Binding-site contacts:
Ligand atom O5 contacts residue THR254 of chain 1.D at 4.0 Å.
Ligand atom C7 contacts residue ASN252 of chain 1.D at 3.8 Å.
Ligand atom C8 contacts residue ASN252 of chain 1.D at 4.3 Å.
Ligand atom C5 contacts residue THR254 of chain 1.D at 4.5 Å.
Ligand atom O7 contacts residue ASN252 of chain 1.D at 4.2 Å.
Ligand atom C3 contacts residue ASN252 of chain 1.D at 4.3 Å.
Ligand atom C2 contacts residue ASN252 of chain 1.D at 3.0 Å.
Ligand atom O6 contacts residue GLN256 of chain 1.D at 3.7 Å.
Ligand atom C2 contacts residue THR254 of chain 1.D at 4.3 Å.
Ligand atom N2 contacts residue ASN252 of chain 1.D at 3.4 Å.
Ligand atom C5 contacts residue ASN252 of chain 1.D at 3.6 Å.
Ligand atom O6 contacts residue ASN252 of chain 1.D at 4.0 Å.
Ligand atom C8 contacts residue ARG253 of chain 1.D at 4.3 Å.
Ligand atom O5 contacts residue ASN252 of chain 1.D at 2.2 Å (h-bond).
Ligand atom C1 contacts residue THR254 of chain 1.D at 3.6 Å.
Ligand atom C1 contacts residue ASN252 of chain 1.D at 2.1 Å.
Ligand atom C4 contacts residue ASN252 of chain 1.D at 4.3 Å.
Ligand atom N2 contacts residue THR254 of chain 1.D at 4.2 Å.
Ligand atom C6 contacts residue ASN252 of chain 1.D at 4.4 Å.
Ligand atom C6 contacts residue GLN256 of chain 1.D at 4.3 Å.

Sequence of chain 1.D:
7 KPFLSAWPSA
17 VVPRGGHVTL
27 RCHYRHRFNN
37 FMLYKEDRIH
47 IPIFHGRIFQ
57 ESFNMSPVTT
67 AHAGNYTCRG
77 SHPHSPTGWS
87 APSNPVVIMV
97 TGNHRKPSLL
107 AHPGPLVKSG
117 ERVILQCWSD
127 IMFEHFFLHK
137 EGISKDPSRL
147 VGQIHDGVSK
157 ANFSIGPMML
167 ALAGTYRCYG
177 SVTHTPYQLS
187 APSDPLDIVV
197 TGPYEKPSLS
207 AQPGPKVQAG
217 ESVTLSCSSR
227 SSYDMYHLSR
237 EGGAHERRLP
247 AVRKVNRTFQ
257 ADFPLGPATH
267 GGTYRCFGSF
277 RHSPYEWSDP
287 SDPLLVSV

This small molecule binds to this protein.
Small molecule (SMILES): CC(=O)N[C@@H]1[C@@H](O)[C@H](O)[C@@H](CO)O[C@H]1O